This protein binds this small molecule.
Small molecule (SMILES): O=P(O)(O)O[C@@H]1[C@H](O)[C@H](O)[C@@H](OP(=O)(O)O)[C@H](OP(=O)(O)O)[C@H]1O

Binding-site contacts:
Ligand atom O52 contacts residue TRP279 of chain 1.C at 3.5 Å.
Ligand atom O41 contacts residue TRP543 of chain 1.C at 3.2 Å.
Ligand atom P4 contacts residue TRP543 of chain 1.C at 3.7 Å.
Ligand atom O41 contacts residue THR407 of chain 1.C at 3.9 Å.
Ligand atom O12 contacts residue TRP543 of chain 1.C at 3.5 Å.
Ligand atom O42 contacts residue ARG408 of chain 1.C at 3.5 Å.
Ligand atom O43 contacts residue TRP543 of chain 1.C at 3.3 Å.
Ligand atom O2 contacts residue TRP543 of chain 1.C at 3.4 Å.
Ligand atom P4 contacts residue ARG408 of chain 1.C at 4.2 Å.
Ligand atom O51 contacts residue TRP279 of chain 1.C at 3.9 Å.
Ligand atom O53 contacts residue TRP279 of chain 1.C at 3.6 Å.
Ligand atom P5 contacts residue TRP279 of chain 1.C at 4.0 Å.
Ligand atom O3 contacts residue TRP543 of chain 1.C at 4.0 Å.
Ligand atom O41 contacts residue ARG408 of chain 1.C at 3.9 Å.

Sequence of chain 1.C:
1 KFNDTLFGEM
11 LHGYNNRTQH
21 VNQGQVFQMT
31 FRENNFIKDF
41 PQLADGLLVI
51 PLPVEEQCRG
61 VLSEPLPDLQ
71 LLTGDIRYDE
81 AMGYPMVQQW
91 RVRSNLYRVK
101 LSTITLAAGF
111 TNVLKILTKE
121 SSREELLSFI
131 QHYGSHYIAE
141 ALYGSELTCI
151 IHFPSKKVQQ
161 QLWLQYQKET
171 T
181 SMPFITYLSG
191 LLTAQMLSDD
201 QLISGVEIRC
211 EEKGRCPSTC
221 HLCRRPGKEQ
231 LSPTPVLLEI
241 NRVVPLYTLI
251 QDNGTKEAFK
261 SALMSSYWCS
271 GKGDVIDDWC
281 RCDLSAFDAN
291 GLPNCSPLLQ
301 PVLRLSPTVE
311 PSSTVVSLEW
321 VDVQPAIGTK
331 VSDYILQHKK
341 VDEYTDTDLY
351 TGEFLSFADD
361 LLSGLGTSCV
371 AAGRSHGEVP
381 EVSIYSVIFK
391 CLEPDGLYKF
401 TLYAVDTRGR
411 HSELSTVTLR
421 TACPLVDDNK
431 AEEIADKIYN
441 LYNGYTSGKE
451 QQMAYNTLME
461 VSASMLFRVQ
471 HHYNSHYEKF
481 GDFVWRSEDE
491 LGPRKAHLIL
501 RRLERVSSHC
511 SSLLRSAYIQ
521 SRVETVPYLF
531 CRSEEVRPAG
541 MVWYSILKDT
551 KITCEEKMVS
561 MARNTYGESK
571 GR